Binding-site contacts:
Ligand atom C9 contacts residue MET49 of chain 2.A at 3.8 Å (hydrophobic).
Ligand atom C18 contacts residue HIS41 of chain 2.A at 3.6 Å.
Ligand atom C12 contacts residue HIS41 of chain 2.A at 3.4 Å.
Ligand atom C9 contacts residue GLN189 of chain 2.A at 3.6 Å.
Ligand atom C10 contacts residue MET49 of chain 2.A at 3.4 Å (hydrophobic).
Ligand atom C21 contacts residue THR25 of chain 2.A at 3.4 Å.
Ligand atom C21 contacts residue SER46 of chain 2.A at 3.7 Å.
Ligand atom N contacts residue HIS163 of chain 2.A at 2.9 Å (h-bond).
Ligand atom C11 contacts residue ASP187 of chain 2.A at 3.3 Å.
Ligand atom C contacts residue ASN142 of chain 2.A at 3.7 Å.
Ligand atom N1 contacts residue HIS163 of chain 2.A at 3.3 Å (h-bond).
Ligand atom C25 contacts residue ASN142 of chain 2.A at 3.8 Å.
Ligand atom C15 contacts residue MET49 of chain 2.A at 3.8 Å (hydrophobic).
Ligand atom N5 contacts residue THR25 of chain 2.A at 3.7 Å.
Ligand atom O contacts residue ASN142 of chain 2.A at 3.8 Å.
Ligand atom C11 contacts residue HIS41 of chain 2.A at 3.7 Å.
Ligand atom C4 contacts residue GLU166 of chain 2.A at 3.7 Å.
Ligand atom C5 contacts residue CYS145 of chain 2.A at 3.5 Å (hydrophobic).
Ligand atom N2 contacts residue CYS145 of chain 2.A at 3.6 Å.
Ligand atom N1 contacts residue MET165 of chain 2.A at 3.4 Å.
Ligand atom C3 contacts residue LEU141 of chain 2.A at 3.6 Å (hydrophobic).
Ligand atom C2 contacts residue LEU141 of chain 2.A at 3.6 Å (hydrophobic).
Ligand atom C20 contacts residue SER46 of chain 2.A at 3.6 Å.
Ligand atom C2 contacts residue PHE140 of chain 2.A at 3.7 Å (hydrophobic).
Ligand atom N1 contacts residue CYS145 of chain 2.A at 3.3 Å (h-bond).
Ligand atom C11 contacts residue TYR54 of chain 2.A at 3.4 Å (hydrophobic).
Ligand atom O1 contacts residue GLU166 of chain 2.A at 3.0 Å (salt-bridge).
Ligand atom C21 contacts residue CYS44 of chain 2.A at 3.4 Å (hydrophobic).
Ligand atom C10 contacts residue GLN189 of chain 2.A at 3.8 Å.
Ligand atom C3 contacts residue GLU166 of chain 2.A at 3.6 Å.
Ligand atom C22 contacts residue THR25 of chain 2.A at 3.8 Å.
Ligand atom O1 contacts residue MET165 of chain 2.A at 3.4 Å.
Ligand atom N contacts residue GLU166 of chain 2.A at 3.7 Å.
Ligand atom C2 contacts residue ASN142 of chain 2.A at 3.5 Å.
Ligand atom C3 contacts residue PHE140 of chain 2.A at 3.2 Å (hydrophobic).
Ligand atom C1 contacts residue ASN142 of chain 2.A at 3.6 Å.
Ligand atom C17 contacts residue HIS41 of chain 2.A at 3.5 Å.
Ligand atom C2 contacts residue GLU166 of chain 2.A at 3.7 Å.
Ligand atom N1 contacts residue GLU166 of chain 2.A at 3.5 Å (salt-bridge).
Ligand atom C21 contacts residue THR45 of chain 2.A at 3.7 Å.

This protein binds this small molecule.
Small molecule (SMILES): COc1ccc2nnn(CC(=O)N(Cc3ccccn3)c3ccc(C4CCNCC4)cc3)c2c1

Sequence of chain 1.A:
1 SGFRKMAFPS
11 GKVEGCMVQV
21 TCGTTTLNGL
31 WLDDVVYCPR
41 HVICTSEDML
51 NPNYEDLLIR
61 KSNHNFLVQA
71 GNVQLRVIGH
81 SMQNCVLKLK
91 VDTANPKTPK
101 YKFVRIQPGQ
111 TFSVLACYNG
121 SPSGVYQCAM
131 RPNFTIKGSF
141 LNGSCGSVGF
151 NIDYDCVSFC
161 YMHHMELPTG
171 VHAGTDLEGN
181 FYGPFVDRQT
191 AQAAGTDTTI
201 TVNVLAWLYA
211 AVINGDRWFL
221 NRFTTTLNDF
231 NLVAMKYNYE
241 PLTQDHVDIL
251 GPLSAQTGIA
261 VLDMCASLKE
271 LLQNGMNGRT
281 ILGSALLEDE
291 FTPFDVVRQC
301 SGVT

Sequence of chain 2.A:
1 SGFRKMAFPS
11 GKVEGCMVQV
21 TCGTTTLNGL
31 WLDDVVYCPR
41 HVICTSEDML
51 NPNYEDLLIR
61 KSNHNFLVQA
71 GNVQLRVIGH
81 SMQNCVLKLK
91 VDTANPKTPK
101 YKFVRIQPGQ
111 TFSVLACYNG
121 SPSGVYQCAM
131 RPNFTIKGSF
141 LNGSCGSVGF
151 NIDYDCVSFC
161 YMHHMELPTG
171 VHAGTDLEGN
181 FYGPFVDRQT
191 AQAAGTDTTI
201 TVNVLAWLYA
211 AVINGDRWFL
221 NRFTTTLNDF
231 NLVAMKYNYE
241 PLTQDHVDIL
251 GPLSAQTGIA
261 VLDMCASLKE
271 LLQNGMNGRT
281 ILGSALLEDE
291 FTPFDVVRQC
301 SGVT